A protein and the small-molecule ligand that binds it are described below.
Small molecule (SMILES): CCOC(=O)c1ccc(OCCC2CCN(c3ccc(C)nn3)CC2)cc1

Sequence of chain 41.B:
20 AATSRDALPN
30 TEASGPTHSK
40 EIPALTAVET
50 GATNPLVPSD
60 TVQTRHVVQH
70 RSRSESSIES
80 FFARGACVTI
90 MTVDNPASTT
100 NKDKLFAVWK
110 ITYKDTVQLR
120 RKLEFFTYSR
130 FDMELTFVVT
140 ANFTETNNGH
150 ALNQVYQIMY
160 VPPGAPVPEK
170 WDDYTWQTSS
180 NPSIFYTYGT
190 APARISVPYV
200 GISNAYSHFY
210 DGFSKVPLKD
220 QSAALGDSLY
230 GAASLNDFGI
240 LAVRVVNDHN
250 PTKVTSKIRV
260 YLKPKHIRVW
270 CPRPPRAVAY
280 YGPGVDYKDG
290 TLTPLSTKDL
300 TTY

Binding-site contacts:
Ligand atom C10 contacts residue ILE110 of chain 41.B at 3.5 Å (hydrophobic).
Ligand atom C3 contacts residue TYR159 of chain 41.B at 3.6 Å (hydrophobic).
Ligand atom O23 contacts residue PHE237 of chain 41.B at 3.8 Å.
Ligand atom C2 contacts residue ILE194 of chain 41.B at 3.5 Å (hydrophobic).
Ligand atom C8 contacts residue VAL196 of chain 41.B at 3.6 Å (hydrophobic).
Ligand atom C1 contacts residue PRO181 of chain 41.B at 3.7 Å (hydrophobic).
Ligand atom C12 contacts residue PHE237 of chain 41.B at 3.5 Å (hydrophobic).
Ligand atom C11 contacts residue LEU134 of chain 41.B at 3.8 Å (hydrophobic).
Ligand atom C18 contacts residue PHE237 of chain 41.B at 3.6 Å (hydrophobic).
Ligand atom N3 contacts residue ILE194 of chain 41.B at 3.6 Å.
Ligand atom N6 contacts residue VAL196 of chain 41.B at 3.9 Å.
Ligand atom C17 contacts residue PHE237 of chain 41.B at 3.7 Å (hydrophobic).
Ligand atom O23 contacts residue TYR112 of chain 41.B at 3.5 Å.
Ligand atom C13 contacts residue MET132 of chain 41.B at 3.8 Å (hydrophobic).
Ligand atom C25 contacts residue ASP236 of chain 41.B at 3.5 Å.
Ligand atom C3 contacts residue ALA24 of chain 41.D at 3.5 Å (hydrophobic).
Ligand atom C17 contacts residue TYR112 of chain 41.B at 3.8 Å (hydrophobic).
Ligand atom C25 contacts residue SER206 of chain 41.B at 3.8 Å.
Ligand atom C8 contacts residue VAL199 of chain 41.B at 3.7 Å (hydrophobic).
Ligand atom N3 contacts residue LEU240 of chain 41.B at 3.5 Å.
Ligand atom C7 contacts residue VAL196 of chain 41.B at 3.6 Å (hydrophobic).
Ligand atom C4 contacts residue VAL196 of chain 41.B at 3.9 Å (hydrophobic).
Ligand atom C5 contacts residue VAL196 of chain 41.B at 3.8 Å (hydrophobic).
Ligand atom C21 contacts residue PHE237 of chain 41.B at 3.7 Å (hydrophobic).
Ligand atom N3 contacts residue TYR159 of chain 41.B at 3.9 Å.
Ligand atom C4 contacts residue TYR159 of chain 41.B at 3.5 Å (hydrophobic).
Ligand atom C2 contacts residue TYR159 of chain 41.B at 3.5 Å (hydrophobic).
Ligand atom O22 contacts residue TYR205 of chain 41.B at 3.8 Å.
Ligand atom C18 contacts residue TYR112 of chain 41.B at 3.7 Å (hydrophobic).
Ligand atom C21 contacts residue TYR112 of chain 41.B at 3.3 Å (hydrophobic).
Ligand atom C19 contacts residue TYR205 of chain 41.B at 3.7 Å (hydrophobic).
Ligand atom O22 contacts residue TYR112 of chain 41.B at 3.5 Å.
Ligand atom C20 contacts residue TYR205 of chain 41.B at 3.5 Å (hydrophobic).
Ligand atom N4 contacts residue LEU240 of chain 41.B at 3.6 Å.
Ligand atom N4 contacts residue LEU134 of chain 41.B at 3.7 Å.
Ligand atom O14 contacts residue MET132 of chain 41.B at 3.4 Å.
Ligand atom C7 contacts residue TYR159 of chain 41.B at 3.7 Å (hydrophobic).
Ligand atom C10 contacts residue MET132 of chain 41.B at 3.3 Å (hydrophobic).
Ligand atom C11 contacts residue ILE110 of chain 41.B at 3.6 Å (hydrophobic).
Ligand atom C13 contacts residue VAL199 of chain 41.B at 3.7 Å (hydrophobic).

Sequence of chain 41.D:
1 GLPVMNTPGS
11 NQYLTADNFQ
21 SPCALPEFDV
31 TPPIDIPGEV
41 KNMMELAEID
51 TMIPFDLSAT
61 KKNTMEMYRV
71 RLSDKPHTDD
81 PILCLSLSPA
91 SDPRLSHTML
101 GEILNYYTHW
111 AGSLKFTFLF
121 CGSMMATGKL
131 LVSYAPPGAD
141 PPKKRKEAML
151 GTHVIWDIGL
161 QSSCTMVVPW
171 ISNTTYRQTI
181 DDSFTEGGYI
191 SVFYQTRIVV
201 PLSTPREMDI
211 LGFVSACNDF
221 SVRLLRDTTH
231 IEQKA